Binding-site contacts:
Ligand atom C13 contacts residue MET271 of chain 1.A at 3.7 Å (hydrophobic).
Ligand atom C12 contacts residue MET271 of chain 1.A at 3.7 Å (hydrophobic).
Ligand atom N1 contacts residue ALA127 of chain 1.A at 3.7 Å.
Ligand atom C19 contacts residue TYR319 of chain 1.C at 3.9 Å (hydrophobic).
Ligand atom C2 contacts residue GLY266 of chain 1.A at 3.5 Å.
Ligand atom C3 contacts residue MET265 of chain 1.A at 3.7 Å (hydrophobic).
Ligand atom C18 contacts residue TYR319 of chain 1.C at 3.5 Å (hydrophobic).
Ligand atom N3 contacts residue GLU290 of chain 1.A at 3.2 Å (salt-bridge).
Ligand atom C22 contacts residue ALA127 of chain 1.A at 3.8 Å (hydrophobic).
Ligand atom N2 contacts residue ALA127 of chain 1.A at 3.8 Å.
Ligand atom C7 contacts residue ALA127 of chain 1.A at 3.6 Å (hydrophobic).
Ligand atom C4 contacts residue GLY266 of chain 1.A at 3.9 Å.
Ligand atom O1 contacts residue ALA127 of chain 1.A at 3.8 Å.
Ligand atom C10 contacts residue GLU290 of chain 1.A at 3.5 Å.
Ligand atom N2 contacts residue GLU290 of chain 1.A at 3.4 Å (salt-bridge).
Ligand atom C7 contacts residue IMP1 of chain 1.E at 3.8 Å.
Ligand atom N2 contacts residue TYR319 of chain 1.C at 3.8 Å.
Ligand atom N2 contacts residue IMP1 of chain 1.E at 3.3 Å.
Ligand atom C18 contacts residue GLU290 of chain 1.A at 3.9 Å.
Ligand atom C10 contacts residue ALA127 of chain 1.A at 3.9 Å (hydrophobic).
Ligand atom CL contacts residue HIS128 of chain 1.A at 3.8 Å.
Ligand atom C10 contacts residue PHE287 of chain 1.A at 3.8 Å (hydrophobic).
Ligand atom N4 contacts residue ALA127 of chain 1.A at 3.9 Å.
Ligand atom C18 contacts residue SER315 of chain 1.C at 3.3 Å.
Ligand atom C13 contacts residue VAL288 of chain 1.A at 3.2 Å (hydrophobic).
Ligand atom N4 contacts residue GLU290 of chain 1.A at 2.9 Å (salt-bridge).
Ligand atom O2 contacts residue ALA127 of chain 1.A at 3.9 Å.
Ligand atom C17 contacts residue GLU290 of chain 1.A at 3.9 Å.
Ligand atom C18 contacts residue PRO28 of chain 1.C at 3.9 Å (hydrophobic).
Ligand atom C13 contacts residue GLU290 of chain 1.A at 3.8 Å.
Ligand atom N2 contacts residue THR184 of chain 1.A at 3.3 Å (h-bond).
Ligand atom C19 contacts residue PRO28 of chain 1.C at 3.6 Å (hydrophobic).
Ligand atom CL contacts residue GLY318 of chain 1.C at 3.5 Å.
Ligand atom O2 contacts residue PHE287 of chain 1.A at 3.8 Å.
Ligand atom C17 contacts residue ALA127 of chain 1.A at 3.8 Å (hydrophobic).
Ligand atom C3 contacts residue GLY266 of chain 1.A at 3.6 Å.
Ligand atom C20 contacts residue PRO28 of chain 1.C at 3.9 Å (hydrophobic).
Ligand atom C13 contacts residue GLY266 of chain 1.A at 3.8 Å.
Ligand atom O1 contacts residue IMP1 of chain 1.E at 3.6 Å.
Ligand atom C19 contacts residue SER315 of chain 1.C at 3.5 Å.

Sequence of chain 1.A:
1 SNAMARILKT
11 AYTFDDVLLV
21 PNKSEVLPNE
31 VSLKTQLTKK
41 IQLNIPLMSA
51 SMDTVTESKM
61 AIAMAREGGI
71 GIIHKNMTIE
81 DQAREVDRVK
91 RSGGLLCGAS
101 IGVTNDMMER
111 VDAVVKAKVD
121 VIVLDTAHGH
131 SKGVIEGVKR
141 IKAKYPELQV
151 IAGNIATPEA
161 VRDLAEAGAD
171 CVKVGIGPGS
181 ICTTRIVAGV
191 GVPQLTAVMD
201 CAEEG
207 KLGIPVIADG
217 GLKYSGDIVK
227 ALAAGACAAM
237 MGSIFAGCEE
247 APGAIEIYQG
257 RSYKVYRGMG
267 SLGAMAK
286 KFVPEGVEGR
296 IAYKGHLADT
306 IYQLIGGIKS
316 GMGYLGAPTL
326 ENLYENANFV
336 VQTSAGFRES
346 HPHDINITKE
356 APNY

The small molecule below binds the protein below.
Small molecule (SMILES): [H]/N=C(\NO)c1cccc(C(C)(C)NC(=O)Nc2ccc(Cl)cc2)c1

Sequence of chain 1.C:
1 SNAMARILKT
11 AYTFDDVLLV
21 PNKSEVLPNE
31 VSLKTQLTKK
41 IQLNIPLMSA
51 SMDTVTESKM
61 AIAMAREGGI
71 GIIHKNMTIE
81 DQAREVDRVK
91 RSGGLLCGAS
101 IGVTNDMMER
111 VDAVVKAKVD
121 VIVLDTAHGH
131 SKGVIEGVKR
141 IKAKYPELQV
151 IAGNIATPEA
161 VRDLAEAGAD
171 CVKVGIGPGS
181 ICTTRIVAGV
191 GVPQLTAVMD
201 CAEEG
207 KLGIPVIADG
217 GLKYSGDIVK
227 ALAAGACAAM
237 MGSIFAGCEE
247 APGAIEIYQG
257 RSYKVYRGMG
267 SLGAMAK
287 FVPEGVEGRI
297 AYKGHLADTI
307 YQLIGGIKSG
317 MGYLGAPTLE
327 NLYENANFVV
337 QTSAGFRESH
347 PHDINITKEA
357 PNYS